Sequence of chain 1.C:
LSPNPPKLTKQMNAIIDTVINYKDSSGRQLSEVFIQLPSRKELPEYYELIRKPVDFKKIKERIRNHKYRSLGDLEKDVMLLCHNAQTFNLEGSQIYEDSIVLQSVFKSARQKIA

Binding-site contacts:
Ligand atom N13 contacts residue ILE100 of chain 1.C at 3.7 Å.
Ligand atom C3 contacts residue PHE39 of chain 1.C at 3.6 Å (hydrophobic).
Ligand atom C10 contacts residue ASN94 of chain 1.C at 3.7 Å.
Ligand atom C8 contacts residue ILE100 of chain 1.C at 3.6 Å (hydrophobic).
Ligand atom C20 contacts residue ASN94 of chain 1.C at 3.2 Å.
Ligand atom C22 contacts residue GLU47 of chain 1.C at 3.5 Å.
Ligand atom C3 contacts residue LEU42 of chain 1.C at 3.9 Å (hydrophobic).
Ligand atom C3 contacts residue ASP60 of chain 1.C at 3.9 Å.
Ligand atom C1 contacts residue PHE39 of chain 1.C at 3.8 Å (hydrophobic).
Ligand atom C23 contacts residue GLU47 of chain 1.C at 3.4 Å.
Ligand atom C28 contacts residue ASN94 of chain 1.C at 3.7 Å.
Ligand atom BR1 contacts residue LEU86 of chain 1.C at 3.0 Å.
Ligand atom C29 contacts residue ASN94 of chain 1.C at 3.5 Å.
Ligand atom O14 contacts residue ALA90 of chain 1.C at 3.2 Å.
Ligand atom C10 contacts residue TYR51 of chain 1.C at 3.3 Å (hydrophobic).
Ligand atom C29 contacts residue PHE93 of chain 1.C at 3.8 Å (hydrophobic).
Ligand atom C27 contacts residue ILE100 of chain 1.C at 3.7 Å (hydrophobic).
Ligand atom BR1 contacts residue ALA90 of chain 1.C at 3.7 Å.
Ligand atom BR1 contacts residue TYR51 of chain 1.C at 3.4 Å.
Ligand atom C28 contacts residue LEU48 of chain 1.C at 3.6 Å (hydrophobic).
Ligand atom C30 contacts residue ASN94 of chain 1.C at 3.9 Å.
Ligand atom C4 contacts residue GLN41 of chain 1.C at 3.3 Å.
Ligand atom C1 contacts residue TYR51 of chain 1.C at 3.4 Å (hydrophobic).
Ligand atom C11 contacts residue PRO43 of chain 1.C at 3.9 Å (hydrophobic).
Ligand atom C16 contacts residue PRO43 of chain 1.C at 3.8 Å (hydrophobic).
Ligand atom C6 contacts residue TYR51 of chain 1.C at 3.5 Å (hydrophobic).
Ligand atom C2 contacts residue VAL59 of chain 1.C at 3.3 Å (hydrophobic).
Ligand atom C28 contacts residue PHE93 of chain 1.C at 3.6 Å (hydrophobic).
Ligand atom C4 contacts residue LEU42 of chain 1.C at 3.8 Å (hydrophobic).
Ligand atom N9 contacts residue TYR51 of chain 1.C at 3.7 Å.
Ligand atom C4 contacts residue VAL38 of chain 1.C at 3.4 Å (hydrophobic).
Ligand atom O14 contacts residue TYR51 of chain 1.C at 2.8 Å (h-bond).
Ligand atom C27 contacts residue ASN94 of chain 1.C at 3.4 Å.
Ligand atom C16 contacts residue VAL38 of chain 1.C at 3.8 Å (hydrophobic).
Ligand atom N9 contacts residue ASN94 of chain 1.C at 3.2 Å (h-bond).
Ligand atom C20 contacts residue ILE100 of chain 1.C at 3.8 Å (hydrophobic).
Ligand atom N9 contacts residue ILE100 of chain 1.C at 3.6 Å.
Ligand atom C3 contacts residue GLN41 of chain 1.C at 3.8 Å.
Ligand atom O14 contacts residue ASN94 of chain 1.C at 3.4 Å (h-bond).
Ligand atom C16 contacts residue GLN41 of chain 1.C at 3.5 Å.

A protein and the small-molecule ligand that binds it are described below.
Small molecule (SMILES): O=c1nc2n(C3CCCC3)c3cc(C4CCNCC4)ccc3n2c2cccc(Br)c12